Sequence of chain 1.A:
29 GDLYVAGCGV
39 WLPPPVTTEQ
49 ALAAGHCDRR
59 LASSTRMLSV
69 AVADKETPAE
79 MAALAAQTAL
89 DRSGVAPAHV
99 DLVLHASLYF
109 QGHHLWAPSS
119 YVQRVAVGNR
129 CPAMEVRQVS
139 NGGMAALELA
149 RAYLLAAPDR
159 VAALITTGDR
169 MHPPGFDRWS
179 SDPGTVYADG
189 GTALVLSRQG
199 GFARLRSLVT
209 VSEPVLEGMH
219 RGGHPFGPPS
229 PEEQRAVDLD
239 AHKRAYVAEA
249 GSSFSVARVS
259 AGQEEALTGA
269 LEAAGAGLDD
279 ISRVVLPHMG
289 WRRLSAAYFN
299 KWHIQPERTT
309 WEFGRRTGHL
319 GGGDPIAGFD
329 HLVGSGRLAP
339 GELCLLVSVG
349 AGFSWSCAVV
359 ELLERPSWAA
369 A

Binding-site contacts:
Ligand atom C49 contacts residue TYR185 of chain 1.B at 3.0 Å (hydrophobic).
Ligand atom C06 contacts residue LYS241 of chain 1.B at 3.7 Å.
Ligand atom N42 contacts residue ALA349 of chain 1.B at 4.1 Å.
Ligand atom C18 contacts residue VAL257 of chain 1.B at 4.0 Å (hydrophobic).
Ligand atom C44 contacts residue VAL137 of chain 1.B at 3.9 Å (hydrophobic).
Ligand atom O33 contacts residue PHE351 of chain 1.B at 4.1 Å.
Ligand atom C49 contacts residue LEU106 of chain 1.B at 3.6 Å (hydrophobic).
Ligand atom C46 contacts residue TYR185 of chain 1.B at 3.5 Å (hydrophobic).
Ligand atom C49 contacts residue LEU113 of chain 1.A at 3.5 Å (hydrophobic).
Ligand atom O03 contacts residue ARG291 of chain 1.B at 2.8 Å (salt-bridge).
Ligand atom O45 contacts residue GLY348 of chain 1.B at 3.4 Å.
Ligand atom C29 contacts residue ARG291 of chain 1.B at 3.8 Å.
Ligand atom C44 contacts residue SER138 of chain 1.B at 3.2 Å.
Ligand atom C10 contacts residue MET217 of chain 1.B at 4.1 Å (hydrophobic).
Ligand atom O20 contacts residue MET217 of chain 1.B at 3.1 Å (h-bond).
Ligand atom O04 contacts residue ARG291 of chain 1.B at 3.1 Å (salt-bridge).
Ligand atom O23 contacts residue VAL257 of chain 1.B at 3.5 Å.
Ligand atom C46 contacts residue VAL137 of chain 1.B at 3.7 Å (hydrophobic).
Ligand atom C36 contacts residue VAL347 of chain 1.B at 4.0 Å (hydrophobic).
Ligand atom C39 contacts residue VAL347 of chain 1.B at 3.4 Å (hydrophobic).
Ligand atom C26 contacts residue ARG291 of chain 1.B at 3.9 Å.
Ligand atom C46 contacts residue SER138 of chain 1.B at 3.7 Å.
Ligand atom C39 contacts residue SER138 of chain 1.B at 3.9 Å.
Ligand atom O33 contacts residue VAL347 of chain 1.B at 3.7 Å.
Ligand atom O45 contacts residue VAL137 of chain 1.B at 3.3 Å.
Ligand atom C36 contacts residue PHE351 of chain 1.B at 4.1 Å (hydrophobic).
Ligand atom C39 contacts residue ALA349 of chain 1.B at 3.8 Å (hydrophobic).
Ligand atom P02 contacts residue ARG291 of chain 1.B at 3.9 Å.
Ligand atom C49 contacts residue SER138 of chain 1.B at 3.0 Å.
Ligand atom C49 contacts residue VAL137 of chain 1.B at 3.6 Å (hydrophobic).
Ligand atom C36 contacts residue GLY348 of chain 1.B at 3.8 Å.
Ligand atom O45 contacts residue SER138 of chain 1.B at 3.2 Å (h-bond).
Ligand atom O45 contacts residue ALA349 of chain 1.B at 2.8 Å (h-bond).
Ligand atom N42 contacts residue SER138 of chain 1.B at 3.7 Å.
Ligand atom C39 contacts residue GLY348 of chain 1.B at 3.7 Å.
Ligand atom C44 contacts residue ALA349 of chain 1.B at 3.6 Å (hydrophobic).
Ligand atom O20 contacts residue PHE351 of chain 1.B at 3.6 Å.
Ligand atom C36 contacts residue ALA349 of chain 1.B at 3.6 Å (hydrophobic).
Ligand atom O33 contacts residue MET287 of chain 1.B at 4.1 Å.
Ligand atom O04 contacts residue LYS241 of chain 1.B at 3.2 Å.

The small molecule below binds the protein below.
Small molecule (SMILES): CCC(=O)NCCNC(=O)CCNC(=O)[C@H](O)C(C)(C)COP(=O)(O)O

Sequence of chain 1.B:
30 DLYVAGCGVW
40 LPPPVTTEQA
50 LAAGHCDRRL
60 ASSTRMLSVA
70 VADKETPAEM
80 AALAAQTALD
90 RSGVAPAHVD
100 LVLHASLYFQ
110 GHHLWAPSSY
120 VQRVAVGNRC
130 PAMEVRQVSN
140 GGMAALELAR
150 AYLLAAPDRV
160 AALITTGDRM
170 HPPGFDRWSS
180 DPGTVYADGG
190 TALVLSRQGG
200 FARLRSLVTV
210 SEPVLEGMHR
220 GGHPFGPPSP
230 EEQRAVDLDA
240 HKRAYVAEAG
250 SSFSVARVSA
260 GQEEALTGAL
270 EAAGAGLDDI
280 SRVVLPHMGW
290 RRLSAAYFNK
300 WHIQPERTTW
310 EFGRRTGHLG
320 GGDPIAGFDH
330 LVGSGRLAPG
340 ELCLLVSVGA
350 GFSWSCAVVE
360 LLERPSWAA